Binding-site contacts:
Ligand atom N2 contacts residue ASN1098 of chain 1.C at 2.9 Å (h-bond).
Ligand atom C6 contacts residue PHE1103 of chain 1.C at 3.6 Å (hydrophobic).
Ligand atom O5 contacts residue ASN1098 of chain 1.C at 2.4 Å (h-bond).
Ligand atom O7 contacts residue ASN1098 of chain 1.C at 3.5 Å (h-bond).
Ligand atom C1 contacts residue PHE1103 of chain 1.C at 4.1 Å (hydrophobic).
Ligand atom C4 contacts residue ASN1098 of chain 1.C at 4.2 Å.
Ligand atom C7 contacts residue THR1100 of chain 1.C at 4.4 Å.
Ligand atom C8 contacts residue ASN1098 of chain 1.C at 3.4 Å.
Ligand atom C4 contacts residue HIS1101 of chain 1.C at 4.2 Å.
Ligand atom C5 contacts residue HIS1101 of chain 1.C at 4.0 Å.
Ligand atom C1 contacts residue HIS1101 of chain 1.C at 4.3 Å.
Ligand atom O6 contacts residue PHE1103 of chain 1.C at 3.4 Å.
Ligand atom C2 contacts residue ASN1098 of chain 1.C at 2.5 Å.
Ligand atom C3 contacts residue HIS1101 of chain 1.C at 3.8 Å.
Ligand atom C7 contacts residue ASN1098 of chain 1.C at 3.4 Å.
Ligand atom C8 contacts residue GLY1099 of chain 1.C at 4.2 Å.
Ligand atom N2 contacts residue THR1100 of chain 1.C at 4.0 Å.
Ligand atom C8 contacts residue THR1100 of chain 1.C at 3.7 Å.
Ligand atom C5 contacts residue PHE1103 of chain 1.C at 3.7 Å (hydrophobic).
Ligand atom O5 contacts residue PHE1103 of chain 1.C at 3.6 Å.
Ligand atom C1 contacts residue ASN1098 of chain 1.C at 1.4 Å.
Ligand atom O4 contacts residue HIS1101 of chain 1.C at 4.1 Å.
Ligand atom C5 contacts residue ASN1098 of chain 1.C at 3.7 Å.
Ligand atom C3 contacts residue ASN1098 of chain 1.C at 3.8 Å.

The protein below binds the small molecule below.
Small molecule (SMILES): CC(=O)N[C@@H]1[C@@H](O)[C@H](O)[C@@H](CO)O[C@H]1O

Sequence of chain 1.C:
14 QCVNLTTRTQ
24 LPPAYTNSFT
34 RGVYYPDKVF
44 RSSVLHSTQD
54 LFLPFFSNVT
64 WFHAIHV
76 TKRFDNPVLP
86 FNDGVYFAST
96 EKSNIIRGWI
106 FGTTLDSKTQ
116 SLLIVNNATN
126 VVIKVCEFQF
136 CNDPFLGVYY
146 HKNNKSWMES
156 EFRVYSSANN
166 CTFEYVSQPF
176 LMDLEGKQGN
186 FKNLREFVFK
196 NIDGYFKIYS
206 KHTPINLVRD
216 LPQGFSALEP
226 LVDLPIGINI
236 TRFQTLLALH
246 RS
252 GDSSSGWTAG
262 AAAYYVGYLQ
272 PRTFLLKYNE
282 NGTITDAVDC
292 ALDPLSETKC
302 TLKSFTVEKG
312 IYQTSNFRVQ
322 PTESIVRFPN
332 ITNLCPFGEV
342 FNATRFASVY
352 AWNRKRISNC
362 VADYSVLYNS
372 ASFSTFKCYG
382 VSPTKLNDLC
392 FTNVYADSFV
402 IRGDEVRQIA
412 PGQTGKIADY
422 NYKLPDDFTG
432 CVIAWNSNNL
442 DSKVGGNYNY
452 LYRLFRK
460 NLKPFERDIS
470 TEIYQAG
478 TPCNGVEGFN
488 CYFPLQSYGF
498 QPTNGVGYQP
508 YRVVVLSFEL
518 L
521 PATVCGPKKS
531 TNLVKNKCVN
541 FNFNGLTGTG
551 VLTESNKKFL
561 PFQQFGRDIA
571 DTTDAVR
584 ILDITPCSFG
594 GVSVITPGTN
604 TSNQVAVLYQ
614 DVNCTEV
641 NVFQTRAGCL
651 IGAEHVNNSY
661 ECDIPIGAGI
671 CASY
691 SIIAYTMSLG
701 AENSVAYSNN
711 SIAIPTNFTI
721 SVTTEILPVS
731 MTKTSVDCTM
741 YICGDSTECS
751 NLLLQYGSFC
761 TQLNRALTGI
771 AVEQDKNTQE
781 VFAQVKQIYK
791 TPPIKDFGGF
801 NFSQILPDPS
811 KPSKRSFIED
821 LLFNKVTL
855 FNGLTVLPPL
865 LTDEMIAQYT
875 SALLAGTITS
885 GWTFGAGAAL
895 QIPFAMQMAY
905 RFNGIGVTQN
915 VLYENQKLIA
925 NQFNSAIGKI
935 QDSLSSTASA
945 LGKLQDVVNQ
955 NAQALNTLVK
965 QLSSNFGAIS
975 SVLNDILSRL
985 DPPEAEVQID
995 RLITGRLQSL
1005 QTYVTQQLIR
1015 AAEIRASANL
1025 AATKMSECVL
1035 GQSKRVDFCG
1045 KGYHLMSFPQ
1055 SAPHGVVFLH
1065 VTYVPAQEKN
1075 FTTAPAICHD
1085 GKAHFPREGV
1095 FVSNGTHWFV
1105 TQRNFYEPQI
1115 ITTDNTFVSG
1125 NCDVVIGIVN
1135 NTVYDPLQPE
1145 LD